Binding-site contacts:
Ligand atom O contacts residue PHE37 of chain 1.C at 3.8 Å.
Ligand atom OG contacts residue ARG35 of chain 1.C at 4.2 Å.
Ligand atom C contacts residue ASP243 of chain 1.C at 4.4 Å.
Ligand atom O contacts residue ILE25 of chain 1.C at 3.8 Å.
Ligand atom N contacts residue ASP243 of chain 1.C at 3.3 Å (salt-bridge).
Ligand atom CA contacts residue ASP243 of chain 1.C at 3.3 Å.
Ligand atom CG2 contacts residue ARG35 of chain 1.C at 3.9 Å.
Ligand atom CA contacts residue ARG35 of chain 1.C at 4.5 Å.
Ligand atom O contacts residue ARG29 of chain 1.C at 3.0 Å (salt-bridge).
Ligand atom C contacts residue ARG35 of chain 1.C at 3.5 Å.
Ligand atom CB contacts residue ASP243 of chain 1.C at 3.9 Å.
Ligand atom O contacts residue ASP243 of chain 1.C at 4.3 Å.
Ligand atom CG2 contacts residue PRO43 of chain 1.C at 4.3 Å (hydrophobic).
Ligand atom CG2 contacts residue ARG36 of chain 1.C at 3.8 Å.
Ligand atom C contacts residue ARG29 of chain 1.C at 3.9 Å.
Ligand atom CD2 contacts residue ARG29 of chain 1.C at 3.8 Å.
Ligand atom O contacts residue ARG29 of chain 1.C at 4.2 Å.
Ligand atom CB contacts residue ASP243 of chain 1.C at 4.2 Å.
Ligand atom N contacts residue ARG35 of chain 1.C at 4.1 Å.
Ligand atom N contacts residue ASP243 of chain 1.C at 3.8 Å.
Ligand atom N contacts residue ARG35 of chain 1.C at 4.4 Å.
Ligand atom O contacts residue PRO43 of chain 1.C at 3.7 Å.
Ligand atom C contacts residue PRO43 of chain 1.C at 4.5 Å (hydrophobic).
Ligand atom CA contacts residue ARG29 of chain 1.C at 4.2 Å.
Ligand atom N contacts residue ARG35 of chain 1.C at 4.1 Å.
Ligand atom CA contacts residue ASP243 of chain 1.C at 4.2 Å.
Ligand atom CD1 contacts residue ARG29 of chain 1.C at 3.6 Å.
Ligand atom O contacts residue ARG35 of chain 1.C at 2.9 Å (salt-bridge).
Ligand atom CG1 contacts residue ARG35 of chain 1.C at 4.4 Å.
Ligand atom CB contacts residue ARG35 of chain 1.C at 3.4 Å.
Ligand atom O contacts residue ARG35 of chain 1.C at 3.3 Å (salt-bridge).
Ligand atom CG1 contacts residue ASP243 of chain 1.C at 3.3 Å.
Ligand atom O contacts residue ASP243 of chain 1.C at 4.3 Å.
Ligand atom CB contacts residue ARG35 of chain 1.C at 3.8 Å.
Ligand atom C contacts residue ASP243 of chain 1.C at 3.5 Å.
Ligand atom OG contacts residue PHE244 of chain 1.C at 3.7 Å.
Ligand atom CG2 contacts residue GLU245 of chain 1.C at 3.4 Å.
Ligand atom O contacts residue ARG36 of chain 1.C at 2.9 Å (salt-bridge).
Ligand atom C contacts residue ARG36 of chain 1.C at 3.2 Å.
Ligand atom C contacts residue ARG35 of chain 1.C at 3.7 Å.

This protein binds this small molecule.
Small molecule (SMILES): CC[C@H](C)[C@H](NC(=O)[C@H](CC(C)C)NC(=O)[C@H](CO)NC(=O)CNC(=O)[C@@H](NC(=O)[C@@H](N)[C@@H](C)O)C(C)C)C(=O)N[C@H](C=O)CCC(N)=O

Sequence of chain 1.C:
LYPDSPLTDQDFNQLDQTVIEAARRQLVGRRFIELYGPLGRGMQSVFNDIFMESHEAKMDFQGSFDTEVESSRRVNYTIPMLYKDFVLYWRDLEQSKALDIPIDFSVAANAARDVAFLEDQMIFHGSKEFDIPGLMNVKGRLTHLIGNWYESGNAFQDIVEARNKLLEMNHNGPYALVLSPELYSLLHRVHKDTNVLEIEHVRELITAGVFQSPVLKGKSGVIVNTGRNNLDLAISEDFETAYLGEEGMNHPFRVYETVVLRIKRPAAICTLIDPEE